Binding-site contacts:
Ligand atom O5 contacts residue THR32 of chain 1.C at 4.4 Å.
Ligand atom C7 contacts residue ASN40 of chain 1.C at 3.4 Å.
Ligand atom O7 contacts residue ASN40 of chain 1.C at 3.5 Å (h-bond).
Ligand atom C8 contacts residue ASN40 of chain 1.C at 4.5 Å.
Ligand atom C3 contacts residue ASN40 of chain 1.C at 3.9 Å.
Ligand atom C7 contacts residue LYS39 of chain 1.C at 4.4 Å.
Ligand atom C1 contacts residue ASN40 of chain 1.C at 1.5 Å.
Ligand atom N2 contacts residue ASN40 of chain 1.C at 2.9 Å (h-bond).
Ligand atom C4 contacts residue ASN40 of chain 1.C at 4.4 Å.
Ligand atom C2 contacts residue ASN40 of chain 1.C at 2.5 Å.
Ligand atom C6 contacts residue ASN40 of chain 1.C at 4.4 Å.
Ligand atom C8 contacts residue LYS39 of chain 1.C at 3.9 Å.
Ligand atom C1 contacts residue LYS39 of chain 1.C at 4.1 Å.
Ligand atom C5 contacts residue ASN40 of chain 1.C at 3.8 Å.
Ligand atom O5 contacts residue ASN40 of chain 1.C at 2.5 Å (h-bond).

A small-molecule ligand and the protein it binds are described below.
Small molecule (SMILES): CC(=O)N[C@@H]1[C@@H](O)[C@H](O)[C@@H](CO)O[C@H]1O

Sequence of chain 1.C:
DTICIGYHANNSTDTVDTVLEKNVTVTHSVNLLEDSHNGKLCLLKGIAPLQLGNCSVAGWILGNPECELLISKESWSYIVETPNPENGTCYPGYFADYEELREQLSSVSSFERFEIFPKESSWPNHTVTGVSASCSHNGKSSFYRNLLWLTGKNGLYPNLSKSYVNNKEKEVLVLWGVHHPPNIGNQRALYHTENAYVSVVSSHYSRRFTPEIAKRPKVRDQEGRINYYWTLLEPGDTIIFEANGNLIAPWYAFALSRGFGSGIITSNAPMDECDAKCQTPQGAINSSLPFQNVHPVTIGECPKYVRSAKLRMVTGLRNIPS